Binding-site contacts:
Ligand atom O1 contacts residue MET2 of chain 1.A at 4.0 Å.
Ligand atom C5 contacts residue MET2 of chain 1.A at 4.4 Å (hydrophobic).
Ligand atom C2 contacts residue VAL106 of chain 1.A at 4.0 Å (hydrophobic).
Ligand atom C5 contacts residue TYR95 of chain 1.B at 3.4 Å (hydrophobic).
Ligand atom C6 contacts residue TYR95 of chain 1.B at 4.1 Å (hydrophobic).
Ligand atom C1 contacts residue MET2 of chain 1.A at 4.0 Å (hydrophobic).
Ligand atom C2 contacts residue ILE64 of chain 1.A at 4.0 Å (hydrophobic).
Ligand atom C4 contacts residue TYR95 of chain 1.B at 4.2 Å (hydrophobic).
Ligand atom N8 contacts residue PRO1 of chain 1.A at 2.5 Å (h-bond).
Ligand atom C3 contacts residue ILE64 of chain 1.A at 3.7 Å (hydrophobic).
Ligand atom O1 contacts residue VAL106 of chain 1.A at 4.2 Å.
Ligand atom C2 contacts residue MET101 of chain 1.A at 3.9 Å (hydrophobic).
Ligand atom C1 contacts residue HIS62 of chain 1.A at 3.5 Å.
Ligand atom C3 contacts residue SER63 of chain 1.A at 3.9 Å.
Ligand atom C6 contacts residue ASN97 of chain 1.B at 3.2 Å.
Ligand atom C2 contacts residue HIS62 of chain 1.A at 3.7 Å.
Ligand atom N8 contacts residue TYR95 of chain 1.B at 3.5 Å (h-bond).
Ligand atom C1 contacts residue ASN97 of chain 1.B at 3.2 Å.
Ligand atom C2 contacts residue ASN97 of chain 1.B at 4.4 Å.
Ligand atom O1 contacts residue MET101 of chain 1.A at 3.2 Å.
Ligand atom C5 contacts residue VAL106 of chain 1.A at 3.6 Å (hydrophobic).
Ligand atom O9 contacts residue TYR36 of chain 1.A at 3.3 Å.
Ligand atom C7 contacts residue PHE113 of chain 1.A at 3.9 Å (hydrophobic).
Ligand atom C4 contacts residue VAL106 of chain 1.A at 3.9 Å (hydrophobic).
Ligand atom O9 contacts residue TYR95 of chain 1.B at 3.2 Å (h-bond).
Ligand atom C1 contacts residue MET101 of chain 1.A at 4.0 Å (hydrophobic).
Ligand atom C1 contacts residue VAL106 of chain 1.A at 4.0 Å (hydrophobic).
Ligand atom C3 contacts residue HIS62 of chain 1.A at 4.2 Å.
Ligand atom C2 contacts residue SER63 of chain 1.A at 3.6 Å.
Ligand atom C7 contacts residue PRO1 of chain 1.A at 3.6 Å (hydrophobic).
Ligand atom O1 contacts residue HIS62 of chain 1.A at 2.8 Å.
Ligand atom O9 contacts residue PRO1 of chain 1.A at 2.9 Å (h-bond).
Ligand atom O1 contacts residue ASN97 of chain 1.B at 2.5 Å (h-bond).
Ligand atom C3 contacts residue VAL106 of chain 1.A at 4.4 Å (hydrophobic).
Ligand atom N8 contacts residue TYR36 of chain 1.A at 3.8 Å.
Ligand atom C7 contacts residue TYR95 of chain 1.B at 3.5 Å (hydrophobic).
Ligand atom C3 contacts residue PRO1 of chain 1.A at 4.1 Å (hydrophobic).
Ligand atom C6 contacts residue MET2 of chain 1.A at 3.5 Å (hydrophobic).
Ligand atom C4 contacts residue PRO1 of chain 1.A at 4.0 Å (hydrophobic).
Ligand atom C6 contacts residue VAL106 of chain 1.A at 3.7 Å (hydrophobic).

Sequence of chain 1.B:
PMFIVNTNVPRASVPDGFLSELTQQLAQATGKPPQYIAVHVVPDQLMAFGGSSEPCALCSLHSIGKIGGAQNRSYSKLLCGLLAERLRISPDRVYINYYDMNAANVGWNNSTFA

This protein binds this small molecule.
Small molecule (SMILES): CC(C)(C)CC(=O)O/N=C/c1ccc(O)cc1

Sequence of chain 1.A:
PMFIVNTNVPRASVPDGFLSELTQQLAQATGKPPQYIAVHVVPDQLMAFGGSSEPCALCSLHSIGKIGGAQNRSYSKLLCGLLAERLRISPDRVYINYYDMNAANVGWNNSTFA